This small molecule binds to this protein.
Small molecule (SMILES): CC(=O)N[C@H]1[C@H](O[C@H]2[C@H](O)[C@@H](NC(C)=O)CO[C@@H]2CO)O[C@H](CO)[C@@H](O)[C@@H]1O

Sequence of chain 1.C:
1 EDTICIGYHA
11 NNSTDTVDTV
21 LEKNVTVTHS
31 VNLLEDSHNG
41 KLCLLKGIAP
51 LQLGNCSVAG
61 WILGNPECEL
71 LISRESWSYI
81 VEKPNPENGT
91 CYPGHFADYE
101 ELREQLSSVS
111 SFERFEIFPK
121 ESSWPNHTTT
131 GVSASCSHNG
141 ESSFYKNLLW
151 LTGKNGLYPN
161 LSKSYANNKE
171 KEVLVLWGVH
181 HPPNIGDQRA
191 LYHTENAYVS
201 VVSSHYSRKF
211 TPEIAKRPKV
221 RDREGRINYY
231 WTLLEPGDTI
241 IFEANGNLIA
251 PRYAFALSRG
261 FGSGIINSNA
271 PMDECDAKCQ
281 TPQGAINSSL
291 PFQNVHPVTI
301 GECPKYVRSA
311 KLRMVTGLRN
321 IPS

Binding-site contacts:
Ligand atom O7 contacts residue ASN55 of chain 1.C at 3.0 Å (h-bond).
Ligand atom C4 contacts residue ASN55 of chain 1.C at 4.1 Å.
Ligand atom C8 contacts residue ASN55 of chain 1.C at 4.0 Å.
Ligand atom O5 contacts residue ASN55 of chain 1.C at 2.3 Å (h-bond).
Ligand atom C5 contacts residue ASN55 of chain 1.C at 3.6 Å.
Ligand atom C7 contacts residue ASN55 of chain 1.C at 3.2 Å.
Ligand atom N2 contacts residue ASN55 of chain 1.C at 2.9 Å (h-bond).
Ligand atom C2 contacts residue ASN55 of chain 1.C at 2.4 Å.
Ligand atom C3 contacts residue ASN55 of chain 1.C at 3.7 Å.
Ligand atom C1 contacts residue ASN55 of chain 1.C at 1.4 Å.
Ligand atom O5 contacts residue GLU87 of chain 1.C at 4.5 Å.